This small molecule binds to this protein.
Small molecule (SMILES): CC(=O)Nc1ccc(CO)cc1

Binding-site contacts:
Ligand atom C07 contacts residue LYS127 of chain 2.A at 2.6 Å.
Ligand atom C06 contacts residue ILE8 of chain 2.B at 4.2 Å (hydrophobic).
Ligand atom C05 contacts residue ILE224 of chain 2.A at 3.7 Å (hydrophobic).
Ligand atom C05 contacts residue PRO172 of chain 2.A at 3.4 Å (hydrophobic).
Ligand atom C01 contacts residue ASP220 of chain 2.A at 4.0 Å.
Ligand atom C01 contacts residue PRO172 of chain 2.A at 4.2 Å (hydrophobic).
Ligand atom C10 contacts residue ASN47 of chain 2.A at 4.3 Å.
Ligand atom C08 contacts residue LYS127 of chain 2.A at 1.3 Å.
Ligand atom C06 contacts residue LYS127 of chain 2.A at 3.1 Å.
Ligand atom C05 contacts residue ILE173 of chain 2.A at 4.5 Å (hydrophobic).
Ligand atom N03 contacts residue ILE224 of chain 2.A at 4.3 Å.
Ligand atom C09 contacts residue ILE8 of chain 2.B at 4.0 Å (hydrophobic).
Ligand atom C06 contacts residue GLY176 of chain 2.A at 4.2 Å.
Ligand atom O11 contacts residue PRO172 of chain 2.A at 3.6 Å.
Ligand atom N03 contacts residue PRO172 of chain 2.A at 4.5 Å.
Ligand atom C04 contacts residue ILE224 of chain 2.A at 4.4 Å (hydrophobic).
Ligand atom C09 contacts residue ASN47 of chain 2.A at 4.5 Å.
Ligand atom C06 contacts residue PRO172 of chain 2.A at 3.4 Å (hydrophobic).
Ligand atom C10 contacts residue ILE8 of chain 2.B at 4.4 Å (hydrophobic).
Ligand atom C09 contacts residue LYS127 of chain 2.A at 3.7 Å.
Ligand atom C02 contacts residue PRO172 of chain 2.A at 3.8 Å (hydrophobic).
Ligand atom C05 contacts residue ILE8 of chain 2.B at 4.4 Å (hydrophobic).
Ligand atom C07 contacts residue ILE8 of chain 2.B at 4.2 Å (hydrophobic).
Ligand atom C05 contacts residue LYS127 of chain 2.A at 4.5 Å.
Ligand atom C06 contacts residue ILE173 of chain 2.A at 4.1 Å (hydrophobic).
Ligand atom C08 contacts residue ILE8 of chain 2.B at 4.3 Å (hydrophobic).

Sequence of chain 2.B:
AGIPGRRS

Sequence of chain 2.A:
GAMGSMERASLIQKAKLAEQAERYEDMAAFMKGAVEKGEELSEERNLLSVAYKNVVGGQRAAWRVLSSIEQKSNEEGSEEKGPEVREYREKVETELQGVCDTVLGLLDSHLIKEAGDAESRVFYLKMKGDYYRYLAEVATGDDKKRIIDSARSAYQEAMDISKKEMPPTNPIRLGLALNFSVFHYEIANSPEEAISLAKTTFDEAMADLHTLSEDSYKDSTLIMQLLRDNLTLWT